Binding-site contacts:
Ligand atom C4B contacts residue THR239 of chain 3.A at 4.3 Å.
Ligand atom O1B contacts residue TRP424 of chain 3.A at 4.4 Å.
Ligand atom O1B contacts residue GLU507 of chain 3.A at 3.3 Å (salt-bridge).
Ligand atom O1A contacts residue GLU507 of chain 3.A at 2.5 Å (salt-bridge).
Ligand atom C9B contacts residue TRP424 of chain 3.A at 3.8 Å (hydrophobic).
Ligand atom N3B contacts residue THR239 of chain 3.A at 4.3 Å.
Ligand atom O3B contacts residue TYR379 of chain 3.A at 4.1 Å.
Ligand atom O1A contacts residue PHE516 of chain 3.A at 4.2 Å.
Ligand atom C6B contacts residue TRP424 of chain 3.A at 3.7 Å (hydrophobic).
Ligand atom C9B contacts residue PHE243 of chain 3.A at 3.7 Å (hydrophobic).
Ligand atom O7B contacts residue PHE243 of chain 3.A at 3.7 Å.
Ligand atom C8B contacts residue PHE243 of chain 3.A at 4.0 Å (hydrophobic).
Ligand atom OHB contacts residue ASP307 of chain 3.A at 4.0 Å.
Ligand atom C7B contacts residue TRP424 of chain 3.A at 3.7 Å (hydrophobic).
Ligand atom O7B contacts residue TYR423 of chain 3.A at 4.0 Å.
Ligand atom O1B contacts residue TRP508 of chain 3.A at 4.2 Å.
Ligand atom C7B contacts residue PHE243 of chain 3.A at 3.6 Å (hydrophobic).
Ligand atom C8B contacts residue TRP424 of chain 3.A at 3.8 Å (hydrophobic).
Ligand atom C9B contacts residue TYR423 of chain 3.A at 4.2 Å (hydrophobic).
Ligand atom N3B contacts residue GLU236 of chain 3.A at 3.2 Å (salt-bridge).
Ligand atom C1B contacts residue GLU507 of chain 3.A at 4.2 Å.
Ligand atom C2B contacts residue TRP424 of chain 3.A at 4.4 Å (hydrophobic).
Ligand atom C3B contacts residue TRP191 of chain 3.A at 4.5 Å (hydrophobic).
Ligand atom N3B contacts residue TRP424 of chain 3.A at 4.1 Å.
Ligand atom OHB contacts residue GLU236 of chain 3.A at 2.4 Å (salt-bridge).
Ligand atom OHB contacts residue TYR379 of chain 3.A at 4.2 Å.
Ligand atom C2B contacts residue TRP508 of chain 3.A at 4.2 Å (hydrophobic).
Ligand atom O1A contacts residue TRP424 of chain 3.A at 3.5 Å.
Ligand atom O7B contacts residue TRP424 of chain 3.A at 4.0 Å.
Ligand atom OHB contacts residue THR239 of chain 3.A at 3.6 Å.
Ligand atom O3B contacts residue GLU236 of chain 3.A at 3.1 Å (salt-bridge).
Ligand atom C5B contacts residue TRP424 of chain 3.A at 3.4 Å (hydrophobic).
Ligand atom C3B contacts residue GLU236 of chain 3.A at 3.6 Å.
Ligand atom C4B contacts residue TRP424 of chain 3.A at 3.6 Å (hydrophobic).
Ligand atom C2B contacts residue GLU507 of chain 3.A at 3.1 Å.
Ligand atom C3B contacts residue TYR379 of chain 3.A at 4.5 Å (hydrophobic).
Ligand atom O3B contacts residue GLU452 of chain 3.A at 3.5 Å (salt-bridge).
Ligand atom C6B contacts residue PHE243 of chain 3.A at 3.9 Å (hydrophobic).
Ligand atom C1B contacts residue TRP424 of chain 3.A at 3.8 Å (hydrophobic).
Ligand atom C4B contacts residue GLU236 of chain 3.A at 4.3 Å.

Sequence of chain 3.A:
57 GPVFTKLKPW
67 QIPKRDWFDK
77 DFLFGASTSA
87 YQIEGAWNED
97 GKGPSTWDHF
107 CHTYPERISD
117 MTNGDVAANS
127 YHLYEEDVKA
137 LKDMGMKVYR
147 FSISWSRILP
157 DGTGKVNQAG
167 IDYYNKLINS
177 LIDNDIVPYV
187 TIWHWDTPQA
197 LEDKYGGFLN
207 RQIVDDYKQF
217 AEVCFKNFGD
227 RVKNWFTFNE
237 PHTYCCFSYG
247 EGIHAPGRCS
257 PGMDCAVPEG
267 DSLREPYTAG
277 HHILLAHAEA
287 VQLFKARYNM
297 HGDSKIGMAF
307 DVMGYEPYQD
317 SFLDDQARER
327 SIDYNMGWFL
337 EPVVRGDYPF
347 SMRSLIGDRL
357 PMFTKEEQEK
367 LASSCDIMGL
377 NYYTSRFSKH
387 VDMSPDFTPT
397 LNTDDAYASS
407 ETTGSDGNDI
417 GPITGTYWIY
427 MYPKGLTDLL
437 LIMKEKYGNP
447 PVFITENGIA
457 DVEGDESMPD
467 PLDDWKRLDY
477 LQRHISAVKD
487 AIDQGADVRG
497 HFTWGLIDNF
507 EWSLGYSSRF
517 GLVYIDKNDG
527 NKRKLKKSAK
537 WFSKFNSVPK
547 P

This small molecule binds to this protein.
Small molecule (SMILES): COc1ccc2c(c1)O[C@@H](O)C(=O)N2O